Binding-site contacts:
Ligand atom N1 contacts residue ARG88 of chain 2.A at 3.1 Å (salt-bridge).
Ligand atom O11 contacts residue TRP67 of chain 2.A at 3.0 Å (h-bond).
Ligand atom C9 contacts residue LEU68 of chain 2.A at 3.0 Å (hydrophobic).
Ligand atom O6 contacts residue ARG71 of chain 2.A at 3.1 Å (salt-bridge).
Ligand atom O13 contacts residue TRP67 of chain 2.A at 2.3 Å (h-bond).
Ligand atom O5 contacts residue TYR46 of chain 2.A at 3.0 Å (h-bond).
Ligand atom C2 contacts residue THR44 of chain 1.A at 3.3 Å.
Ligand atom O13 contacts residue ARG71 of chain 2.A at 3.4 Å (salt-bridge).
Ligand atom O15 contacts residue GLN143 of chain 2.A at 2.7 Å (h-bond).
Ligand atom C3 contacts residue ARG88 of chain 2.A at 3.1 Å.
Ligand atom O6 contacts residue THR44 of chain 1.A at 3.3 Å.
Ligand atom O8 contacts residue ARG88 of chain 2.A at 2.7 Å (salt-bridge).
Ligand atom C18 contacts residue TYR49 of chain 2.A at 2.6 Å (hydrophobic).
Ligand atom O7 contacts residue ARG88 of chain 2.A at 2.7 Å (salt-bridge).
Ligand atom O9 contacts residue LEU68 of chain 2.A at 3.3 Å.
Ligand atom O15 contacts residue VAL139 of chain 2.A at 2.6 Å.
Ligand atom O14 contacts residue GLN143 of chain 2.A at 3.3 Å (h-bond).
Ligand atom O10 contacts residue LEU68 of chain 2.A at 3.2 Å.
Ligand atom C13 contacts residue TRP67 of chain 2.A at 2.9 Å (hydrophobic).
Ligand atom C1 contacts residue TYR46 of chain 2.A at 3.2 Å (hydrophobic).
Ligand atom N4 contacts residue ARG71 of chain 2.A at 2.9 Å (salt-bridge).
Ligand atom C18 contacts residue VAL139 of chain 2.A at 3.3 Å (hydrophobic).
Ligand atom N3 contacts residue LEU50 of chain 2.A at 3.4 Å.
Ligand atom C4 contacts residue ARG88 of chain 2.A at 3.2 Å.
Ligand atom C6 contacts residue ARG47 of chain 1.A at 2.7 Å.
Ligand atom C12 contacts residue LEU50 of chain 2.A at 3.2 Å (hydrophobic).
Ligand atom C12 contacts residue ILE43 of chain 1.A at 3.5 Å (hydrophobic).
Ligand atom C15 contacts residue ARG71 of chain 2.A at 3.1 Å.
Ligand atom O5 contacts residue ARG47 of chain 1.A at 3.5 Å.
Ligand atom O9 contacts residue TYR46 of chain 2.A at 3.0 Å (h-bond).
Ligand atom O15 contacts residue TYR49 of chain 2.A at 2.3 Å (h-bond).
Ligand atom N2 contacts residue ILE43 of chain 1.A at 3.1 Å.
Ligand atom O10 contacts residue ARG71 of chain 2.A at 2.4 Å (salt-bridge).
Ligand atom C1 contacts residue ILE43 of chain 1.A at 3.3 Å (hydrophobic).
Ligand atom N3 contacts residue TYR64 of chain 2.A at 2.6 Å.
Ligand atom C10 contacts residue LEU68 of chain 2.A at 3.4 Å (hydrophobic).
Ligand atom O7 contacts residue THR44 of chain 1.A at 3.1 Å.
Ligand atom C14 contacts residue TRP67 of chain 2.A at 3.0 Å (hydrophobic).
Ligand atom C11 contacts residue ILE43 of chain 1.A at 2.8 Å (hydrophobic).
Ligand atom C5 contacts residue ARG88 of chain 2.A at 3.2 Å.

Sequence of chain 1.A:
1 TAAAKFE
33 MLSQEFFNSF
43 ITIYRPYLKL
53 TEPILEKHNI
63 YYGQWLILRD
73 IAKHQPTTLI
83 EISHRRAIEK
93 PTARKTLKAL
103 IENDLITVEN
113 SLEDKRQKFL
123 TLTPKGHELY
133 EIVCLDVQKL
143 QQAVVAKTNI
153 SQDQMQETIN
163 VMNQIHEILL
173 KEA

A protein and the small-molecule ligand that binds it are described below.
Small molecule (SMILES): NC[C@H]1O[C@H](O[C@H]2[C@H](O)[C@@H](O[C@H]3O[C@H](CO)[C@@H](O)[C@H](N)[C@H]3O)[C@H](N)C[C@@H]2N)[C@H](O)[C@@H](O)[C@@H]1O

Sequence of chain 2.A:
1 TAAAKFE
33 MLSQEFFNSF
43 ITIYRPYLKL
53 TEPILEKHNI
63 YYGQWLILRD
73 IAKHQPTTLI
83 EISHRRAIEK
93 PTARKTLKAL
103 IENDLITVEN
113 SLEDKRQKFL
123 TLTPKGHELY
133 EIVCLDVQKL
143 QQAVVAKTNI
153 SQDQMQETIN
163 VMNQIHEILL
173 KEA